This protein binds this small molecule.
Small molecule (SMILES): N#C/C(=C\c1c[nH]c2ccccc12)c1n[nH]c(N)c1C#N

Binding-site contacts:
Ligand atom C01 contacts residue MET168 of chain 1.A at 4.2 Å (hydrophobic).
Ligand atom C05 contacts residue HIS120 of chain 1.A at 3.9 Å.
Ligand atom N18 contacts residue ILE179 of chain 1.A at 3.8 Å.
Ligand atom C07 contacts residue LEU50 of chain 1.A at 3.9 Å (hydrophobic).
Ligand atom C11 contacts residue VAL58 of chain 1.A at 4.3 Å (hydrophobic).
Ligand atom C19 contacts residue ILE100 of chain 1.A at 4.2 Å (hydrophobic).
Ligand atom C17 contacts residue ILE179 of chain 1.A at 3.9 Å (hydrophobic).
Ligand atom C14 contacts residue ILE179 of chain 1.A at 3.6 Å (hydrophobic).
Ligand atom N09 contacts residue LEU50 of chain 1.A at 4.2 Å.
Ligand atom C08 contacts residue MET168 of chain 1.A at 4.3 Å (hydrophobic).
Ligand atom C03 contacts residue VAL121 of chain 1.A at 3.0 Å (hydrophobic).
Ligand atom N13 contacts residue HIS165 of chain 1.A at 4.3 Å.
Ligand atom N20 contacts residue GLU119 of chain 1.A at 3.3 Å (salt-bridge).
Ligand atom N21 contacts residue PHE118 of chain 1.A at 3.0 Å.
Ligand atom C10 contacts residue MET168 of chain 1.A at 3.7 Å (hydrophobic).
Ligand atom C11 contacts residue MET168 of chain 1.A at 4.3 Å (hydrophobic).
Ligand atom C19 contacts residue GLU119 of chain 1.A at 4.0 Å.
Ligand atom N16 contacts residue ILE179 of chain 1.A at 3.5 Å.
Ligand atom C05 contacts residue VAL121 of chain 1.A at 3.0 Å (hydrophobic).
Ligand atom C02 contacts residue LEU50 of chain 1.A at 4.2 Å (hydrophobic).
Ligand atom C05 contacts residue ASN123 of chain 1.A at 3.5 Å.
Ligand atom C15 contacts residue ILE179 of chain 1.A at 4.0 Å (hydrophobic).
Ligand atom C19 contacts residue VAL71 of chain 1.A at 3.7 Å (hydrophobic).
Ligand atom N20 contacts residue ILE100 of chain 1.A at 4.0 Å.
Ligand atom C07 contacts residue MET168 of chain 1.A at 3.8 Å (hydrophobic).
Ligand atom C03 contacts residue ASN123 of chain 1.A at 4.1 Å.
Ligand atom C11 contacts residue ILE179 of chain 1.A at 4.1 Å (hydrophobic).
Ligand atom N20 contacts residue VAL71 of chain 1.A at 3.5 Å.
Ligand atom C06 contacts residue ASN123 of chain 1.A at 4.0 Å.
Ligand atom C15 contacts residue VAL71 of chain 1.A at 4.0 Å (hydrophobic).
Ligand atom C14 contacts residue VAL71 of chain 1.A at 4.1 Å (hydrophobic).
Ligand atom N21 contacts residue ILE179 of chain 1.A at 3.9 Å.
Ligand atom C03 contacts residue HIS120 of chain 1.A at 4.3 Å.
Ligand atom C17 contacts residue PHE118 of chain 1.A at 4.0 Å (hydrophobic).
Ligand atom N21 contacts residue ILE100 of chain 1.A at 3.3 Å.
Ligand atom C08 contacts residue LEU50 of chain 1.A at 4.1 Å (hydrophobic).
Ligand atom N20 contacts residue VAL121 of chain 1.A at 3.7 Å.
Ligand atom N13 contacts residue VAL58 of chain 1.A at 3.9 Å.
Ligand atom C01 contacts residue LEU50 of chain 1.A at 3.9 Å (hydrophobic).
Ligand atom C12 contacts residue VAL58 of chain 1.A at 3.8 Å (hydrophobic).

Sequence of chain 1.A:
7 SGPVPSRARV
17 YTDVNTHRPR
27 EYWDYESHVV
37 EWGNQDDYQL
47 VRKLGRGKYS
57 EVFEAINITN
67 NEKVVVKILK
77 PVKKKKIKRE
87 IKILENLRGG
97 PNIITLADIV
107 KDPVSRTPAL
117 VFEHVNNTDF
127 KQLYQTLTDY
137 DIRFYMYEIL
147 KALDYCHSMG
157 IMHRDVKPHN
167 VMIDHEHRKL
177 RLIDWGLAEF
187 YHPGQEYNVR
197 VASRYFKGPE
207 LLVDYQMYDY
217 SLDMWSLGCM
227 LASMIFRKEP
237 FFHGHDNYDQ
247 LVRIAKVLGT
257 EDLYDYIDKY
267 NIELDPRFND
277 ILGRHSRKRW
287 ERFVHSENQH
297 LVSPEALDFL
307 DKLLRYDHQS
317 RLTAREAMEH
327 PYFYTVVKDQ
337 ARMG